Sequence of chain 1.A:
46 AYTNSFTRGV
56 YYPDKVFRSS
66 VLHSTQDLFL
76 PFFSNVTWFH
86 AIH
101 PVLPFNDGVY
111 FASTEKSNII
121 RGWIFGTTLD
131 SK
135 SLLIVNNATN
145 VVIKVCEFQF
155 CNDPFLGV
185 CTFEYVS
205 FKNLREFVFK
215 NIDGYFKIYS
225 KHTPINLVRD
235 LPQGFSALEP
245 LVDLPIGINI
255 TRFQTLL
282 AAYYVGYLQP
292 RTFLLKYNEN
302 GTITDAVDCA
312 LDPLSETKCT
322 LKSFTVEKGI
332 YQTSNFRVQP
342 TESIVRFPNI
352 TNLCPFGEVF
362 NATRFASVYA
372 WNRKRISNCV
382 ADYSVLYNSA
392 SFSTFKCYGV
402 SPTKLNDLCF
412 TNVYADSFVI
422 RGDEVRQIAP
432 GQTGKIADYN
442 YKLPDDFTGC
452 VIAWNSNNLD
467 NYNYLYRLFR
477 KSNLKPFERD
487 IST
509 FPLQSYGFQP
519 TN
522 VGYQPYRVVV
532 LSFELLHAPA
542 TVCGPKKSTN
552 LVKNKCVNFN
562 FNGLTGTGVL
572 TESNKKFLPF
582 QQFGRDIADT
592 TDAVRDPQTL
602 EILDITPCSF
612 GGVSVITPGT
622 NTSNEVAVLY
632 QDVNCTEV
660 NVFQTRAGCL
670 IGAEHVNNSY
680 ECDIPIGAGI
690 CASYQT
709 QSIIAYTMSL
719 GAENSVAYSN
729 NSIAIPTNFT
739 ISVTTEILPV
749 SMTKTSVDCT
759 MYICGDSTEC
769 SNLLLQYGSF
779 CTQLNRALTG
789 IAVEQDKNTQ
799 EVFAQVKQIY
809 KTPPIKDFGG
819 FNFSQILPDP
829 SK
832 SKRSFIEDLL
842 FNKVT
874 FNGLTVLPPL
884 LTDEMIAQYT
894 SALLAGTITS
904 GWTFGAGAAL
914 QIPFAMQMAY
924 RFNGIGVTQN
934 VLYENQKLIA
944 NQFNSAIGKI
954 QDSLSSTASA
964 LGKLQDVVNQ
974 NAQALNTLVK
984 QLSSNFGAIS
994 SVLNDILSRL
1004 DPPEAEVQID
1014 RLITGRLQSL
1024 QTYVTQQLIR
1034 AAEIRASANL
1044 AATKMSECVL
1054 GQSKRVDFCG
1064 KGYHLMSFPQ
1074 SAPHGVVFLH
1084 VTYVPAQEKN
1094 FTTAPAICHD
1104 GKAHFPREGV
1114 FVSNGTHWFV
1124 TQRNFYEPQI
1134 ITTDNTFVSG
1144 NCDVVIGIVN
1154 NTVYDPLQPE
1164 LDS

Binding-site contacts:
Ligand atom C3 contacts residue ASN622 of chain 1.A at 3.9 Å.
Ligand atom C4 contacts residue ASN622 of chain 1.A at 4.3 Å.
Ligand atom C1 contacts residue ASN622 of chain 1.A at 1.5 Å.
Ligand atom C5 contacts residue ASN622 of chain 1.A at 3.8 Å.
Ligand atom C2 contacts residue ASN622 of chain 1.A at 2.5 Å.
Ligand atom N2 contacts residue ASN622 of chain 1.A at 2.9 Å (h-bond).
Ligand atom C7 contacts residue ASN622 of chain 1.A at 3.2 Å.
Ligand atom O5 contacts residue ASN622 of chain 1.A at 2.5 Å (h-bond).
Ligand atom O7 contacts residue ASN622 of chain 1.A at 3.2 Å (h-bond).
Ligand atom C8 contacts residue ASN622 of chain 1.A at 4.4 Å.

A protein and the small-molecule ligand that binds it are described below.
Small molecule (SMILES): CC(=O)N[C@@H]1[C@@H](O)[C@H](O)[C@@H](CO)O[C@H]1O